Binding-site contacts:
Ligand atom C4A contacts residue TYR94 of chain 2.A at 3.6 Å (hydrophobic).
Ligand atom O5 contacts residue VAL69 of chain 2.A at 3.6 Å (h-bond).
Ligand atom O3 contacts residue SO41 of chain 2.C at 3.7 Å.
Ligand atom C3 contacts residue TYR94 of chain 2.A at 3.7 Å (hydrophobic).
Ligand atom C2A contacts residue ASP170 of chain 2.A at 3.6 Å.
Ligand atom C5 contacts residue TYR94 of chain 2.A at 3.6 Å (hydrophobic).
Ligand atom N4 contacts residue TYR94 of chain 2.A at 2.8 Å (h-bond).
Ligand atom C3 contacts residue VAL172 of chain 2.A at 4.0 Å (hydrophobic).
Ligand atom C5 contacts residue VAL172 of chain 2.A at 4.0 Å (hydrophobic).
Ligand atom C6 contacts residue ASP170 of chain 2.A at 3.3 Å.
Ligand atom C2 contacts residue VAL172 of chain 2.A at 4.0 Å (hydrophobic).
Ligand atom O5 contacts residue VAL172 of chain 2.A at 3.9 Å.
Ligand atom C6 contacts residue VAL172 of chain 2.A at 3.7 Å (hydrophobic).
Ligand atom N1 contacts residue ASP170 of chain 2.A at 2.6 Å (salt-bridge).
Ligand atom C2A contacts residue TYR94 of chain 2.A at 3.8 Å (hydrophobic).
Ligand atom C2A contacts residue THR145 of chain 2.A at 3.1 Å.
Ligand atom C2 contacts residue THR145 of chain 2.A at 3.9 Å.
Ligand atom C6 contacts residue TYR94 of chain 2.A at 3.7 Å (hydrophobic).
Ligand atom C5A contacts residue GLU67 of chain 2.A at 3.3 Å.
Ligand atom C2A contacts residue CYS141 of chain 2.A at 3.8 Å (hydrophobic).
Ligand atom N1 contacts residue TYR94 of chain 2.A at 3.6 Å.
Ligand atom C4 contacts residue VAL172 of chain 2.A at 3.9 Å (hydrophobic).
Ligand atom O5 contacts residue GLU67 of chain 2.A at 2.6 Å (salt-bridge).
Ligand atom N4 contacts residue LYS196 of chain 2.A at 3.9 Å.
Ligand atom C6 contacts residue LEU72 of chain 2.A at 3.7 Å (hydrophobic).
Ligand atom O3 contacts residue THR145 of chain 2.A at 2.6 Å (h-bond).
Ligand atom C2 contacts residue ASP170 of chain 2.A at 3.5 Å.
Ligand atom C4A contacts residue SO41 of chain 2.C at 3.8 Å.
Ligand atom C5A contacts residue VAL69 of chain 2.A at 3.5 Å (hydrophobic).
Ligand atom C4A contacts residue LYS196 of chain 2.A at 3.9 Å.
Ligand atom O3 contacts residue TYR94 of chain 2.A at 3.8 Å.
Ligand atom N1 contacts residue VAL172 of chain 2.A at 3.8 Å.
Ligand atom C4 contacts residue TYR94 of chain 2.A at 3.6 Å (hydrophobic).
Ligand atom C2A contacts residue HIS143 of chain 2.A at 3.2 Å.
Ligand atom C3 contacts residue THR145 of chain 2.A at 3.6 Å.
Ligand atom O3 contacts residue LYS196 of chain 2.A at 3.9 Å.
Ligand atom N4 contacts residue SO41 of chain 2.C at 2.6 Å (h-bond).
Ligand atom C2 contacts residue TYR94 of chain 2.A at 3.7 Å (hydrophobic).
Ligand atom O5 contacts residue PRO68 of chain 2.A at 3.5 Å.
Ligand atom C2A contacts residue SER173 of chain 2.A at 3.7 Å.

A protein and the small-molecule ligand that binds it are described below.
Small molecule (SMILES): Cc1ncc(CO)c(CN)c1O

Sequence of chain 2.A:
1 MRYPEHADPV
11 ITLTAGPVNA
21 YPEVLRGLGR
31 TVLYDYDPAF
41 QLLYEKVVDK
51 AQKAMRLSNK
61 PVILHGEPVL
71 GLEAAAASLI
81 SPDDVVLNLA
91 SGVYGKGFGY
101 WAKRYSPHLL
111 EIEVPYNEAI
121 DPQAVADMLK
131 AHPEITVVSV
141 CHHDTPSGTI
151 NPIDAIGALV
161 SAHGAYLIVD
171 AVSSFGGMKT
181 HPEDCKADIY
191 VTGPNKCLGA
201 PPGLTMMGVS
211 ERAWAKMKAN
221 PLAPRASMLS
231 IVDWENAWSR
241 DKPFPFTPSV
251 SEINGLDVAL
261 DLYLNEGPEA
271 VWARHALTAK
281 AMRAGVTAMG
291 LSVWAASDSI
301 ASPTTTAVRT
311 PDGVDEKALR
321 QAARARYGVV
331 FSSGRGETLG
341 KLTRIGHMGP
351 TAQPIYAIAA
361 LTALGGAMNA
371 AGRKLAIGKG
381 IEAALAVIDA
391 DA